Binding-site contacts:
Ligand atom C1' contacts residue ARG110 of chain 1.A at 3.2 Å.
Ligand atom C5 contacts residue THR23 of chain 1.A at 4.0 Å.
Ligand atom C3 contacts residue ASN20 of chain 1.A at 3.6 Å.
Ligand atom C3 contacts residue ALA24 of chain 1.A at 4.1 Å (hydrophobic).
Ligand atom C6 contacts residue THR23 of chain 1.A at 3.8 Å.
Ligand atom O1' contacts residue HIS42 of chain 1.A at 4.0 Å.
Ligand atom C5 contacts residue ASN20 of chain 1.A at 3.5 Å.
Ligand atom C6 contacts residue ARG110 of chain 1.A at 3.5 Å.
Ligand atom C1' contacts residue SER41 of chain 1.A at 3.5 Å.
Ligand atom C1' contacts residue LEU27 of chain 1.A at 4.2 Å (hydrophobic).
Ligand atom C4 contacts residue HIS42 of chain 1.A at 3.8 Å.
Ligand atom O2' contacts residue ARG110 of chain 1.A at 2.5 Å (salt-bridge).
Ligand atom O2 contacts residue ALA24 of chain 1.A at 3.9 Å.
Ligand atom C6 contacts residue HIS42 of chain 1.A at 3.6 Å.
Ligand atom C4 contacts residue THR23 of chain 1.A at 4.0 Å.
Ligand atom O2 contacts residue HIS42 of chain 1.A at 3.9 Å.
Ligand atom C2 contacts residue HIS42 of chain 1.A at 3.4 Å.
Ligand atom O2 contacts residue GLN31 of chain 1.A at 4.0 Å.
Ligand atom C1' contacts residue THR23 of chain 1.A at 4.3 Å.
Ligand atom O1' contacts residue ARG110 of chain 1.A at 4.1 Å.
Ligand atom O1' contacts residue ALA38 of chain 1.A at 3.5 Å (h-bond).
Ligand atom O1' contacts residue GLN31 of chain 1.A at 3.0 Å (h-bond).
Ligand atom C4 contacts residue ASN20 of chain 1.A at 3.2 Å.
Ligand atom O2' contacts residue SER41 of chain 1.A at 3.4 Å (h-bond).
Ligand atom C3 contacts residue HIS42 of chain 1.A at 3.6 Å.
Ligand atom O2' contacts residue ASN45 of chain 1.A at 4.3 Å.
Ligand atom C1 contacts residue ARG110 of chain 1.A at 3.7 Å.
Ligand atom C1 contacts residue HIS42 of chain 1.A at 3.5 Å.
Ligand atom C1' contacts residue HIS42 of chain 1.A at 3.8 Å.
Ligand atom C5 contacts residue HIS42 of chain 1.A at 3.6 Å.
Ligand atom C3 contacts residue THR23 of chain 1.A at 3.9 Å.
Ligand atom O2' contacts residue HIS42 of chain 1.A at 3.7 Å.
Ligand atom C2 contacts residue THR23 of chain 1.A at 3.8 Å.
Ligand atom O1' contacts residue SER41 of chain 1.A at 2.9 Å (h-bond).
Ligand atom C1 contacts residue THR23 of chain 1.A at 3.7 Å.
Ligand atom O1' contacts residue LEU27 of chain 1.A at 3.9 Å.
Ligand atom C1' contacts residue ALA38 of chain 1.A at 4.0 Å (hydrophobic).
Ligand atom C2 contacts residue ALA24 of chain 1.A at 4.3 Å (hydrophobic).
Ligand atom C1' contacts residue GLN31 of chain 1.A at 4.3 Å.
Ligand atom O2 contacts residue ALA38 of chain 1.A at 3.5 Å.

A small-molecule ligand and the protein it binds are described below.
Small molecule (SMILES): O=C(O)c1ccccc1O

Sequence of chain 1.A:
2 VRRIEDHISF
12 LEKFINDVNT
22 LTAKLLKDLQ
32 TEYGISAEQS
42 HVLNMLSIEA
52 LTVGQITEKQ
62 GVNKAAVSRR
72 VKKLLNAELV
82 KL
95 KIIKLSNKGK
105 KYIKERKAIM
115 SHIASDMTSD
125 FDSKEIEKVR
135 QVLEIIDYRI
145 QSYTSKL